This small molecule binds to this protein.
Small molecule (SMILES): N[C@@H](Cc1ccccc1)C(=O)O

Binding-site contacts:
Ligand atom C contacts residue TYR632 of chain 1.EB at 4.0 Å (hydrophobic).
Ligand atom O contacts residue TYR632 of chain 1.EB at 2.9 Å (h-bond).

Sequence of chain 1.EB:
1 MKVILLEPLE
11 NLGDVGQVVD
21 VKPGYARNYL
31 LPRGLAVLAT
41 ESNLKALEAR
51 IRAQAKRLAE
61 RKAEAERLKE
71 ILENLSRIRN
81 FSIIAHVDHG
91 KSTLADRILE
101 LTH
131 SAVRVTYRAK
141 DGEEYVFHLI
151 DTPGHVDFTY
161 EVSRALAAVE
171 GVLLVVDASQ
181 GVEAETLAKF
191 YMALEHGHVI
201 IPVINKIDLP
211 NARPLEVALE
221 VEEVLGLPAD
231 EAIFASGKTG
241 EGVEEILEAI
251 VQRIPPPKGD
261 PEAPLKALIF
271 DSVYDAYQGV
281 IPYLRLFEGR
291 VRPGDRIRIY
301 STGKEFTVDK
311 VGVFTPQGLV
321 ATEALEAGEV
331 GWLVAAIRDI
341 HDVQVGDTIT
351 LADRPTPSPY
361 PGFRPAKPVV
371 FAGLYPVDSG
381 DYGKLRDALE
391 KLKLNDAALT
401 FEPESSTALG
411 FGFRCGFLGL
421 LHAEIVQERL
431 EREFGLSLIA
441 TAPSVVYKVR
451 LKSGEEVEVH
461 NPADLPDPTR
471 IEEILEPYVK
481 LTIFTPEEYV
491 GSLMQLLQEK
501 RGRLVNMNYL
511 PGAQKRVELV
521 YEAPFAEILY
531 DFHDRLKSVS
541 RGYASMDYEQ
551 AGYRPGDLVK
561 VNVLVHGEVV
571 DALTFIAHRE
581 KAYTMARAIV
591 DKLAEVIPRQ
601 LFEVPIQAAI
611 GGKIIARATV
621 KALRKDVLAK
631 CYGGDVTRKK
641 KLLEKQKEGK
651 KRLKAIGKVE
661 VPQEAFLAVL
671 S